This protein binds this small molecule.
Small molecule (SMILES): CC(=O)N[C@H]1[C@H](O[C@H]2[C@H](O)[C@@H](NC(C)=O)CO[C@@H]2CO)O[C@H](CO)[C@@H](O)[C@@H]1O

Binding-site contacts:
Ligand atom C8 contacts residue ARG50 of chain 1.A at 4.2 Å.
Ligand atom C1 contacts residue ASN67 of chain 1.A at 1.3 Å.
Ligand atom C8 contacts residue GLY25 of chain 1.A at 4.5 Å.
Ligand atom N2 contacts residue ARG50 of chain 1.A at 4.1 Å.
Ligand atom C7 contacts residue THR24 of chain 1.A at 4.0 Å.
Ligand atom O7 contacts residue VAL64 of chain 1.A at 4.3 Å.
Ligand atom C8 contacts residue ASN67 of chain 1.A at 4.3 Å.
Ligand atom C5 contacts residue ASN67 of chain 1.A at 3.5 Å.
Ligand atom O5 contacts residue ASN67 of chain 1.A at 2.3 Å (h-bond).
Ligand atom C2 contacts residue ASN67 of chain 1.A at 2.5 Å.
Ligand atom C7 contacts residue ARG50 of chain 1.A at 4.5 Å.
Ligand atom C8 contacts residue LEU26 of chain 1.A at 3.7 Å (hydrophobic).
Ligand atom N2 contacts residue ASN67 of chain 1.A at 3.0 Å (h-bond).
Ligand atom C4 contacts residue ASN67 of chain 1.A at 4.2 Å.
Ligand atom C3 contacts residue ASN67 of chain 1.A at 3.8 Å.
Ligand atom O7 contacts residue ASN67 of chain 1.A at 3.0 Å (h-bond).
Ligand atom C7 contacts residue ASN67 of chain 1.A at 3.1 Å.
Ligand atom C8 contacts residue SER23 of chain 1.A at 4.0 Å.
Ligand atom C8 contacts residue THR24 of chain 1.A at 3.4 Å.

Sequence of chain 1.A:
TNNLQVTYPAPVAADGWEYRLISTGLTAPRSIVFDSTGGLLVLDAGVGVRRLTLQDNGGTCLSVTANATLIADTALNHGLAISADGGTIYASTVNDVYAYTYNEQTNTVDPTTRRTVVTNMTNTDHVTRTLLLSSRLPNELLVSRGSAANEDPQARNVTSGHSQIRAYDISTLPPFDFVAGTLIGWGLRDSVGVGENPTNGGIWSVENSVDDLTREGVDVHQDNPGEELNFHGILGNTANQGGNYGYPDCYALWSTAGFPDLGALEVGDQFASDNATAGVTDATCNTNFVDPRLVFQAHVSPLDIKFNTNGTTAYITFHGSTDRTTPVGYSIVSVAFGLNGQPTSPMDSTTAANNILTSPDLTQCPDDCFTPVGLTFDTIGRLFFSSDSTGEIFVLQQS